A protein and the small-molecule ligand that binds it are described below.
Small molecule (SMILES): CC(=O)N[C@@H]1[C@@H](O)[C@H](O)[C@@H](CO)O[C@H]1O

Binding-site contacts:
Ligand atom O5 contacts residue MET566 of chain 1.A at 3.2 Å.
Ligand atom O3 contacts residue SER537 of chain 1.A at 4.3 Å.
Ligand atom C8 contacts residue ASN572 of chain 1.A at 3.8 Å.
Ligand atom N2 contacts residue ASN568 of chain 1.A at 2.9 Å (h-bond).
Ligand atom C2 contacts residue SER537 of chain 1.A at 3.9 Å.
Ligand atom C1 contacts residue ASN568 of chain 1.A at 1.4 Å.
Ligand atom C3 contacts residue SER537 of chain 1.A at 4.0 Å.
Ligand atom C2 contacts residue ASN568 of chain 1.A at 2.4 Å.
Ligand atom N2 contacts residue SER537 of chain 1.A at 3.0 Å (h-bond).
Ligand atom C3 contacts residue ASN568 of chain 1.A at 3.7 Å.
Ligand atom C4 contacts residue ASN568 of chain 1.A at 4.2 Å.
Ligand atom O7 contacts residue LYS571 of chain 1.A at 3.4 Å.
Ligand atom C8 contacts residue ASN568 of chain 1.A at 3.8 Å.
Ligand atom C1 contacts residue SER537 of chain 1.A at 4.2 Å.
Ligand atom O6 contacts residue MET566 of chain 1.A at 3.9 Å.
Ligand atom O6 contacts residue THR590 of chain 1.A at 4.3 Å.
Ligand atom C7 contacts residue LYS571 of chain 1.A at 4.3 Å.
Ligand atom C5 contacts residue MET566 of chain 1.A at 3.4 Å (hydrophobic).
Ligand atom C8 contacts residue LYS571 of chain 1.A at 3.9 Å.
Ligand atom C7 contacts residue ASN568 of chain 1.A at 3.4 Å.
Ligand atom C8 contacts residue SER537 of chain 1.A at 3.6 Å.
Ligand atom C5 contacts residue ASN568 of chain 1.A at 3.7 Å.
Ligand atom C7 contacts residue SER537 of chain 1.A at 3.8 Å.
Ligand atom O5 contacts residue SER591 of chain 1.A at 4.4 Å.
Ligand atom O7 contacts residue ASN568 of chain 1.A at 3.5 Å (h-bond).
Ligand atom O5 contacts residue ASN568 of chain 1.A at 2.4 Å (h-bond).
Ligand atom C1 contacts residue MET566 of chain 1.A at 3.4 Å (hydrophobic).
Ligand atom C6 contacts residue MET566 of chain 1.A at 4.2 Å (hydrophobic).

Sequence of chain 1.A:
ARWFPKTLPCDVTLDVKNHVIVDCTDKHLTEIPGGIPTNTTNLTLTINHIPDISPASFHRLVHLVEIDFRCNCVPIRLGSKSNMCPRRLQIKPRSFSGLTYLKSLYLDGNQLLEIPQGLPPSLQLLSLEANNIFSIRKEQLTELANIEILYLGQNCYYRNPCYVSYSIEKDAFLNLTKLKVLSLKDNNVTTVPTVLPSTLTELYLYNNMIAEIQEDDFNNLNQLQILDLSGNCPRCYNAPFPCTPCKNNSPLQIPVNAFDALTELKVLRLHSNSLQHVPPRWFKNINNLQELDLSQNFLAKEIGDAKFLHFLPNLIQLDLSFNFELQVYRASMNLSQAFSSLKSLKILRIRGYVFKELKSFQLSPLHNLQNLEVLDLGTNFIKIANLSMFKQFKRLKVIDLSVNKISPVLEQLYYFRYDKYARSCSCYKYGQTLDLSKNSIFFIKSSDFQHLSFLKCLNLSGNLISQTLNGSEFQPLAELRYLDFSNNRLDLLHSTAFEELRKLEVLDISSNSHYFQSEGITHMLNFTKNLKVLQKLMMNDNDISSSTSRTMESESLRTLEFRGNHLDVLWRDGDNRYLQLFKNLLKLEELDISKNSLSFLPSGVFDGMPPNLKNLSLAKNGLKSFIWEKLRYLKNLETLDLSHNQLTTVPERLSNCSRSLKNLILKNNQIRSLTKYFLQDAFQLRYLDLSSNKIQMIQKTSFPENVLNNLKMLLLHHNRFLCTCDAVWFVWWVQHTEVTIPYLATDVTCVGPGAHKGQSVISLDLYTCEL